Sequence of chain 1.D:
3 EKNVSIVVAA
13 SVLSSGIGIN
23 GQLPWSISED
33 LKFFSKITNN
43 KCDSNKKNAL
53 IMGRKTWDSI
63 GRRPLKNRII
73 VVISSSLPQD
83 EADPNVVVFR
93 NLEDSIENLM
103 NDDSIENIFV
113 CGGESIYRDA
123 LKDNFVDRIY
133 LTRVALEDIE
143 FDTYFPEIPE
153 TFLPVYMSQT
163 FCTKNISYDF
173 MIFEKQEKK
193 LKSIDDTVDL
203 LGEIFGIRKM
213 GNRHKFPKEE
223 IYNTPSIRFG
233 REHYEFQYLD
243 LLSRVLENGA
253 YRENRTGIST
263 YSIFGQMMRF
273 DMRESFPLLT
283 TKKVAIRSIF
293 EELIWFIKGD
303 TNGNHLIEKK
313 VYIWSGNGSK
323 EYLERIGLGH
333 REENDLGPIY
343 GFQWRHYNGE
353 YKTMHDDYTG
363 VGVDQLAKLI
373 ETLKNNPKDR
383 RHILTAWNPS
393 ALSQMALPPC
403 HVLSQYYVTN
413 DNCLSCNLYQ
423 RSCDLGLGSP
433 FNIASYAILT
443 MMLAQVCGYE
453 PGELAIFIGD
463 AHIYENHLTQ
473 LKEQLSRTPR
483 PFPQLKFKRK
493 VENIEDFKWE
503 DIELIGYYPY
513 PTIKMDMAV

Binding-site contacts:
Ligand atom N3 contacts residue NDP1 of chain 1.R at 3.7 Å.
Ligand atom N1 contacts residue ALA11 of chain 1.D at 3.4 Å.
Ligand atom NA4 contacts residue VAL9 of chain 1.D at 2.7 Å (h-bond).
Ligand atom N8 contacts residue LEU33 of chain 1.D at 3.8 Å.
Ligand atom CM contacts residue THR58 of chain 1.D at 3.5 Å.
Ligand atom C2 contacts residue ALA11 of chain 1.D at 3.5 Å (hydrophobic).
Ligand atom C15 contacts residue PHE36 of chain 1.D at 3.5 Å (hydrophobic).
Ligand atom C4A contacts residue NDP1 of chain 1.R at 3.1 Å.
Ligand atom O1 contacts residue ARG70 of chain 1.D at 2.4 Å (salt-bridge).
Ligand atom CT contacts residue ARG70 of chain 1.D at 3.2 Å.
Ligand atom N3 contacts residue VAL9 of chain 1.D at 3.3 Å.
Ligand atom CT contacts residue SER37 of chain 1.D at 3.6 Å.
Ligand atom C8A contacts residue NDP1 of chain 1.R at 3.5 Å.
Ligand atom NA4 contacts residue NDP1 of chain 1.R at 3.5 Å (h-bond).
Ligand atom NA2 contacts residue THR134 of chain 1.D at 3.1 Å (h-bond).
Ligand atom C16 contacts residue PHE36 of chain 1.D at 3.4 Å (hydrophobic).
Ligand atom C13 contacts residue ILE62 of chain 1.D at 3.5 Å (hydrophobic).
Ligand atom NA4 contacts residue CYS113 of chain 1.D at 3.3 Å.
Ligand atom N10 contacts residue ILE62 of chain 1.D at 3.7 Å.
Ligand atom C8A contacts residue ASP32 of chain 1.D at 3.8 Å.
Ligand atom N3 contacts residue VAL10 of chain 1.D at 3.3 Å (h-bond).
Ligand atom NA2 contacts residue ALA11 of chain 1.D at 3.5 Å.
Ligand atom O1 contacts residue SER37 of chain 1.D at 3.6 Å.
Ligand atom C4 contacts residue NDP1 of chain 1.R at 3.1 Å.
Ligand atom C4 contacts residue VAL9 of chain 1.D at 3.6 Å (hydrophobic).
Ligand atom NA4 contacts residue PHE36 of chain 1.D at 3.5 Å.
Ligand atom C2 contacts residue VAL10 of chain 1.D at 3.7 Å (hydrophobic).
Ligand atom NA4 contacts residue TYR119 of chain 1.D at 3.5 Å (h-bond).
Ligand atom C7 contacts residue LEU25 of chain 1.D at 3.5 Å (hydrophobic).
Ligand atom N5 contacts residue NDP1 of chain 1.R at 3.4 Å.
Ligand atom N1 contacts residue ASP32 of chain 1.D at 2.8 Å (salt-bridge).
Ligand atom C4 contacts residue PHE36 of chain 1.D at 3.5 Å (hydrophobic).
Ligand atom C2 contacts residue ASP32 of chain 1.D at 3.6 Å.
Ligand atom O2 contacts residue SER37 of chain 1.D at 3.2 Å (h-bond).
Ligand atom OE2 contacts residue LEU33 of chain 1.D at 3.5 Å.
Ligand atom NA2 contacts residue ASP32 of chain 1.D at 2.8 Å (salt-bridge).
Ligand atom O2 contacts residue ARG70 of chain 1.D at 2.9 Å (salt-bridge).
Ligand atom N3 contacts residue ALA11 of chain 1.D at 3.6 Å.
Ligand atom NA2 contacts residue VAL10 of chain 1.D at 3.6 Å (h-bond).
Ligand atom C14 contacts residue ILE62 of chain 1.D at 3.5 Å (hydrophobic).

This protein binds this small molecule.
Small molecule (SMILES): CN(Cc1cnc2nc(N)nc(N)c2n1)c1ccc(C(=O)N[C@@H](CCC(=O)O)C(=O)O)cc1